This protein binds this small molecule.
Small molecule (SMILES): CC/C=N/c1c(NC[C@H](O)[C@H](O)[C@H](O)CO)[nH]c(=O)[nH]c1=O

Binding-site contacts:
Ligand atom O3' contacts residue ARG95 of chain 1.E at 2.8 Å (salt-bridge).
Ligand atom C7 contacts residue LYS44 of chain 1.E at 1.3 Å.
Ligand atom C8A contacts residue TYR8 of chain 1.E at 3.4 Å (hydrophobic).
Ligand atom C2 contacts residue TYR8 of chain 1.E at 3.4 Å (hydrophobic).
Ligand atom N8 contacts residue TYR8 of chain 1.E at 3.5 Å.
Ligand atom O4' contacts residue ILE97 of chain 1.E at 3.3 Å.
Ligand atom C2 contacts residue ARG10 of chain 1.E at 3.5 Å.
Ligand atom C4A contacts residue TRP70 of chain 1.E at 3.7 Å (hydrophobic).
Ligand atom C6 contacts residue TYR8 of chain 1.E at 3.5 Å (hydrophobic).
Ligand atom C4' contacts residue ARG95 of chain 1.E at 3.6 Å.
Ligand atom N5 contacts residue TYR8 of chain 1.E at 3.2 Å.
Ligand atom O2 contacts residue ARG10 of chain 1.E at 2.6 Å (salt-bridge).
Ligand atom C8A contacts residue TRP70 of chain 1.E at 3.6 Å (hydrophobic).
Ligand atom C4 contacts residue TYR8 of chain 1.E at 3.4 Å (hydrophobic).
Ligand atom C1' contacts residue TRP157 of chain 1.E at 3.6 Å (hydrophobic).
Ligand atom O4 contacts residue SER25 of chain 1.E at 3.6 Å.
Ligand atom C1' contacts residue TYR8 of chain 1.E at 3.5 Å (hydrophobic).
Ligand atom C2 contacts residue SER25 of chain 1.E at 3.7 Å.
Ligand atom C5' contacts residue TYR153 of chain 1.E at 3.5 Å (hydrophobic).
Ligand atom C2' contacts residue TRP157 of chain 1.E at 3.7 Å (hydrophobic).
Ligand atom O2 contacts residue SER25 of chain 1.E at 3.6 Å (h-bond).
Ligand atom O4 contacts residue LEU67 of chain 1.E at 3.5 Å.
Ligand atom O3' contacts residue ARG10 of chain 1.E at 3.3 Å (salt-bridge).
Ligand atom O5' contacts residue PHE96 of chain 1.A at 3.0 Å.
Ligand atom O3' contacts residue ILE97 of chain 1.E at 3.6 Å.
Ligand atom N5 contacts residue LYS44 of chain 1.E at 3.5 Å (salt-bridge).
Ligand atom C8 contacts residue LYS44 of chain 1.E at 2.4 Å.
Ligand atom O2' contacts residue PHE96 of chain 1.A at 3.7 Å.
Ligand atom C7 contacts residue TYR63 of chain 1.E at 3.6 Å (hydrophobic).
Ligand atom O5' contacts residue TYR153 of chain 1.E at 2.6 Å (h-bond).
Ligand atom C3' contacts residue ARG10 of chain 1.E at 3.7 Å.
Ligand atom C6 contacts residue LYS44 of chain 1.E at 2.4 Å.
Ligand atom C4A contacts residue TYR8 of chain 1.E at 3.2 Å (hydrophobic).
Ligand atom C8 contacts residue HIS59 of chain 1.E at 3.7 Å.
Ligand atom N3 contacts residue SER25 of chain 1.E at 2.9 Å (h-bond).
Ligand atom C8 contacts residue TYR8 of chain 1.E at 3.5 Å (hydrophobic).
Ligand atom C8 contacts residue TYR63 of chain 1.E at 3.5 Å (hydrophobic).
Ligand atom O2 contacts residue TYR8 of chain 1.E at 3.7 Å.
Ligand atom N1 contacts residue TYR8 of chain 1.E at 3.4 Å.
Ligand atom O4' contacts residue ARG95 of chain 1.E at 3.0 Å (salt-bridge).

Sequence of chain 1.A:
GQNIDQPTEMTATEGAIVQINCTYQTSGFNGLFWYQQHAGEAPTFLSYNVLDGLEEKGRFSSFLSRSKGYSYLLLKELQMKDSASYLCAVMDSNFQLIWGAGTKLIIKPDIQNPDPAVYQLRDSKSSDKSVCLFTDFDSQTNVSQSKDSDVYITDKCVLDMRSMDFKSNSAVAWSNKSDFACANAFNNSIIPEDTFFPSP

Sequence of chain 1.E:
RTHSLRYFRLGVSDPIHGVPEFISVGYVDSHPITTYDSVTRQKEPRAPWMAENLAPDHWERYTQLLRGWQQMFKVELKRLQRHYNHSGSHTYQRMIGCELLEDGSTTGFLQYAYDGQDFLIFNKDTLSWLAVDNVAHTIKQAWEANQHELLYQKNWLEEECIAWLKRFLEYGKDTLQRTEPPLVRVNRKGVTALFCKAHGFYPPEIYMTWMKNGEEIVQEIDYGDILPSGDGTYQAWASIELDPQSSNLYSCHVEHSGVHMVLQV